Sequence of chain 2.A:
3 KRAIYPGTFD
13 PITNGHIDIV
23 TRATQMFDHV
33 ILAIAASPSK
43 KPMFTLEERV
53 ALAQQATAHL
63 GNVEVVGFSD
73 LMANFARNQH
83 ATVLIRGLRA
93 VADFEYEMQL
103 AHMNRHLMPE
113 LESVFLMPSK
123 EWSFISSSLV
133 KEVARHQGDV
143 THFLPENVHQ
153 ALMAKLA

Sequence of chain 8.A:
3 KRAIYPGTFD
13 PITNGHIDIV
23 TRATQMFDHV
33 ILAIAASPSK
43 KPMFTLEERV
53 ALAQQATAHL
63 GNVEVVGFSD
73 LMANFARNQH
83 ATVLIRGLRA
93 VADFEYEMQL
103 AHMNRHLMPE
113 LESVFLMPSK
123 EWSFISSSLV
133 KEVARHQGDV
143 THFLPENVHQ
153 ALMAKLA

Binding-site contacts:
Ligand atom O13 contacts residue LEU109 of chain 2.A at 3.8 Å.
Ligand atom O13 contacts residue MET74 of chain 2.A at 3.3 Å.
Ligand atom C9 contacts residue LEU73 of chain 2.A at 3.7 Å (hydrophobic).
Ligand atom N12 contacts residue GLU134 of chain 8.A at 2.8 Å (salt-bridge).
Ligand atom C16 contacts residue GLU134 of chain 8.A at 3.8 Å.
Ligand atom C10 contacts residue ASN106 of chain 2.A at 3.3 Å.
Ligand atom O13 contacts residue LEU73 of chain 2.A at 3.4 Å.
Ligand atom C3 contacts residue ASP72 of chain 2.A at 3.9 Å.
Ligand atom C1 contacts residue MET74 of chain 2.A at 3.8 Å (hydrophobic).
Ligand atom C3 contacts residue PHE70 of chain 2.A at 3.9 Å (hydrophobic).
Ligand atom N11 contacts residue MET74 of chain 2.A at 2.9 Å (h-bond).
Ligand atom N4 contacts residue GLU134 of chain 8.A at 3.9 Å.
Ligand atom C7 contacts residue GLU134 of chain 8.A at 3.8 Å.
Ligand atom C19 contacts residue GLY9 of chain 2.A at 3.7 Å.
Ligand atom O17 contacts residue GLU134 of chain 8.A at 3.0 Å (salt-bridge).
Ligand atom C5 contacts residue MET105 of chain 2.A at 3.7 Å (hydrophobic).
Ligand atom C2 contacts residue HIS138 of chain 8.A at 3.4 Å.
Ligand atom O13 contacts residue ALA75 of chain 2.A at 3.1 Å (h-bond).
Ligand atom O22 contacts residue LEU102 of chain 2.A at 3.3 Å.
Ligand atom C7 contacts residue LEU102 of chain 2.A at 3.6 Å (hydrophobic).
Ligand atom O13 contacts residue ASN106 of chain 2.A at 2.7 Å (h-bond).
Ligand atom C21 contacts residue ARG88 of chain 2.A at 3.5 Å.
Ligand atom C6 contacts residue VAL135 of chain 8.A at 3.7 Å (hydrophobic).
Ligand atom C10 contacts residue LEU73 of chain 2.A at 3.6 Å (hydrophobic).
Ligand atom C10 contacts residue MET74 of chain 2.A at 3.8 Å (hydrophobic).
Ligand atom C5 contacts residue ASN106 of chain 2.A at 3.4 Å.
Ligand atom C6 contacts residue MET105 of chain 2.A at 3.8 Å (hydrophobic).
Ligand atom C2 contacts residue ASP72 of chain 2.A at 3.7 Å.
Ligand atom N11 contacts residue LEU73 of chain 2.A at 3.6 Å.
Ligand atom O22 contacts residue TYR98 of chain 2.A at 3.9 Å.
Ligand atom O22 contacts residue ARG88 of chain 2.A at 2.9 Å (salt-bridge).
Ligand atom C19 contacts residue ALA37 of chain 2.A at 3.5 Å (hydrophobic).
Ligand atom C6 contacts residue LEU131 of chain 8.A at 3.9 Å (hydrophobic).
Ligand atom C9 contacts residue MET74 of chain 2.A at 3.7 Å (hydrophobic).
Ligand atom C14 contacts residue GLU134 of chain 8.A at 3.9 Å.
Ligand atom C1 contacts residue GLU134 of chain 8.A at 3.9 Å.
Ligand atom O15 contacts residue MET74 of chain 2.A at 3.3 Å.
Ligand atom C8 contacts residue GLU134 of chain 8.A at 3.6 Å.
Ligand atom C20 contacts residue ARG88 of chain 2.A at 3.6 Å.
Ligand atom C6 contacts residue LEU102 of chain 2.A at 3.7 Å (hydrophobic).

A protein and the small-molecule ligand that binds it are described below.
Small molecule (SMILES): CC(C)(CO)[C@@H](O)C(=O)NCCc1nc2cccc(O)c2[nH]1